Sequence of chain 1.B:
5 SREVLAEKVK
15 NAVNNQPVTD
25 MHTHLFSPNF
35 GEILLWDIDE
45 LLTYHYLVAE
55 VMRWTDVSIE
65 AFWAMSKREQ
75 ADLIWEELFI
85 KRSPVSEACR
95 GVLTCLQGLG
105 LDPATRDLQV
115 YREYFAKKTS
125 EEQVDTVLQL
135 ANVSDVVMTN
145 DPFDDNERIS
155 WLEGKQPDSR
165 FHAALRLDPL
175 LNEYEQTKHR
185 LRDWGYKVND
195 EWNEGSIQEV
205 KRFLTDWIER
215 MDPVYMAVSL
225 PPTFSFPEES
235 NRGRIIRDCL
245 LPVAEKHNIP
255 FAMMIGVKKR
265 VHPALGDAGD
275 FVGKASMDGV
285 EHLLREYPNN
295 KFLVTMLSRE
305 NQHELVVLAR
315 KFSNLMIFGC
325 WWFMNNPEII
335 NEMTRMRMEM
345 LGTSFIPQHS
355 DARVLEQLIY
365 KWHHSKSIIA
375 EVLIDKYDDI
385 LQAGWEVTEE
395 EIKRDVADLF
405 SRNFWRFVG

The protein below binds the small molecule below.
Small molecule (SMILES): O=C(O)[C@@H](O)[C@H](O)[C@H](O)C(=O)NO

Binding-site contacts:
Ligand atom C1 contacts residue ARG170 of chain 1.B at 3.4 Å.
Ligand atom O1A contacts residue HIS28 of chain 1.B at 3.1 Å (h-bond).
Ligand atom C2 contacts residue TRP326 of chain 1.B at 4.0 Å (hydrophobic).
Ligand atom C5 contacts residue ARG357 of chain 1.B at 3.5 Å.
Ligand atom O5 contacts residue HIS49 of chain 1.B at 2.8 Å (h-bond).
Ligand atom C1 contacts residue ZN1 of chain 1.J at 3.1 Å.
Ligand atom O5 contacts residue TYR50 of chain 1.B at 3.7 Å.
Ligand atom N6 contacts residue ZN1 of chain 1.J at 3.9 Å.
Ligand atom O1A contacts residue ARG170 of chain 1.B at 2.6 Å (salt-bridge).
Ligand atom C2 contacts residue ZN1 of chain 1.J at 3.1 Å.
Ligand atom O6 contacts residue TYR50 of chain 1.B at 2.8 Å (h-bond).
Ligand atom C2 contacts residue HIS28 of chain 1.B at 4.0 Å.
Ligand atom O4 contacts residue ARG357 of chain 1.B at 3.1 Å (salt-bridge).
Ligand atom O5 contacts residue ARG357 of chain 1.B at 2.6 Å (salt-bridge).
Ligand atom O4 contacts residue HIS49 of chain 1.B at 3.1 Å (h-bond).
Ligand atom C5 contacts residue HIS49 of chain 1.B at 3.6 Å.
Ligand atom O3 contacts residue ZN1 of chain 1.J at 3.4 Å.
Ligand atom N6 contacts residue ASP355 of chain 1.B at 3.2 Å (salt-bridge).
Ligand atom N6 contacts residue TYR50 of chain 1.B at 3.5 Å (h-bond).
Ligand atom C2 contacts residue TRP325 of chain 1.B at 3.6 Å (hydrophobic).
Ligand atom O2 contacts residue TRP325 of chain 1.B at 2.9 Å (h-bond).
Ligand atom O2 contacts residue HIS28 of chain 1.B at 3.5 Å (h-bond).
Ligand atom O6 contacts residue TRP325 of chain 1.B at 3.8 Å.
Ligand atom O3 contacts residue HIS28 of chain 1.B at 2.9 Å (h-bond).
Ligand atom C4 contacts residue ARG357 of chain 1.B at 3.9 Å.
Ligand atom O6 contacts residue ASP355 of chain 1.B at 3.6 Å (salt-bridge).
Ligand atom O1A contacts residue HIS26 of chain 1.B at 3.4 Å (h-bond).
Ligand atom O3 contacts residue ARG357 of chain 1.B at 3.1 Å (salt-bridge).
Ligand atom O2 contacts residue ASP355 of chain 1.B at 2.9 Å (salt-bridge).
Ligand atom O2 contacts residue ZN1 of chain 1.J at 2.1 Å.
Ligand atom C4 contacts residue TRP326 of chain 1.B at 3.7 Å (hydrophobic).
Ligand atom C3 contacts residue ZN1 of chain 1.J at 3.8 Å.
Ligand atom C3 contacts residue ARG357 of chain 1.B at 3.9 Å.
Ligand atom C1 contacts residue HIS28 of chain 1.B at 3.9 Å.
Ligand atom O1A contacts residue MET258 of chain 1.B at 3.9 Å.
Ligand atom C4 contacts residue HIS49 of chain 1.B at 3.9 Å.
Ligand atom O1B contacts residue ARG170 of chain 1.B at 3.4 Å (salt-bridge).
Ligand atom O4 contacts residue TRP326 of chain 1.B at 3.5 Å.
Ligand atom O6 contacts residue TRP326 of chain 1.B at 3.3 Å.
Ligand atom O1A contacts residue ZN1 of chain 1.J at 2.3 Å.